Sequence of chain 1.B:
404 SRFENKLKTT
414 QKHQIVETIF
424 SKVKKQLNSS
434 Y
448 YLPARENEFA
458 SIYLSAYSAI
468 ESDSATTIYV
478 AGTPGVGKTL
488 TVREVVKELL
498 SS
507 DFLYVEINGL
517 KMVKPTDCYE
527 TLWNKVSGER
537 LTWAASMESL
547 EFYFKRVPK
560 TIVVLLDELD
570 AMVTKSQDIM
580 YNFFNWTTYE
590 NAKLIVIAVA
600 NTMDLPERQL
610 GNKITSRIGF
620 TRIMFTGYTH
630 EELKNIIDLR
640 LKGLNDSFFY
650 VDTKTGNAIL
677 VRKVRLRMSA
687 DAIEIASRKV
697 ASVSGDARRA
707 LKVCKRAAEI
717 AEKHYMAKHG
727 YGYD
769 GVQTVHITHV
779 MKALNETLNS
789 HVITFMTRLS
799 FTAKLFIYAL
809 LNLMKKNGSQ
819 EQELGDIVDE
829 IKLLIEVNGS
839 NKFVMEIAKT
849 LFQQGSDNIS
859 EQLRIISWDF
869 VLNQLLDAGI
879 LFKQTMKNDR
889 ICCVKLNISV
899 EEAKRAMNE

Binding-site contacts:
Ligand atom C3' contacts residue GLY113 of chain 1.A at 3.7 Å.
Ligand atom O5' contacts residue GLY111 of chain 1.A at 3.5 Å (h-bond).
Ligand atom O3A contacts residue THR112 of chain 1.A at 3.8 Å.
Ligand atom C5' contacts residue LYS333 of chain 1.A at 3.4 Å.
Ligand atom PB contacts residue THR115 of chain 1.A at 3.2 Å.
Ligand atom O2' contacts residue ALA116 of chain 1.A at 3.9 Å.
Ligand atom O3' contacts residue ALA116 of chain 1.A at 3.4 Å.
Ligand atom C8 contacts residue GLY113 of chain 1.A at 3.7 Å.
Ligand atom S1G contacts residue THR115 of chain 1.A at 2.6 Å (h-bond).
Ligand atom O1B contacts residue GLY113 of chain 1.A at 3.0 Å.
Ligand atom PB contacts residue LYS114 of chain 1.A at 3.5 Å.
Ligand atom O3B contacts residue GLY113 of chain 1.A at 3.9 Å.
Ligand atom O3B contacts residue THR115 of chain 1.A at 3.2 Å (h-bond).
Ligand atom PG contacts residue THR115 of chain 1.A at 3.7 Å.
Ligand atom O2B contacts residue THR115 of chain 1.A at 2.5 Å (h-bond).
Ligand atom O3A contacts residue GLY111 of chain 1.A at 3.2 Å.
Ligand atom O3A contacts residue GLY113 of chain 1.A at 3.5 Å (h-bond).
Ligand atom C4' contacts residue LYS333 of chain 1.A at 3.5 Å.
Ligand atom C2' contacts residue ALA116 of chain 1.A at 3.7 Å (hydrophobic).
Ligand atom O1B contacts residue LYS114 of chain 1.A at 3.0 Å (salt-bridge).
Ligand atom PG contacts residue GLY111 of chain 1.A at 3.5 Å.
Ligand atom O2G contacts residue LYS114 of chain 1.A at 3.4 Å.
Ligand atom N6 contacts residue TYR291 of chain 1.A at 3.7 Å.
Ligand atom O2G contacts residue GLY111 of chain 1.A at 3.8 Å.
Ligand atom O2B contacts residue ARG616 of chain 1.B at 3.3 Å (salt-bridge).
Ligand atom O1A contacts residue LYS333 of chain 1.A at 3.5 Å (salt-bridge).
Ligand atom C5' contacts residue ASP330 of chain 1.A at 3.7 Å.
Ligand atom O1B contacts residue THR115 of chain 1.A at 2.8 Å (h-bond).
Ligand atom N1 contacts residue THR82 of chain 1.A at 3.6 Å.
Ligand atom C6 contacts residue ILE299 of chain 1.A at 3.8 Å (hydrophobic).
Ligand atom O3G contacts residue GLY111 of chain 1.A at 2.5 Å (h-bond).
Ligand atom N6 contacts residue ILE299 of chain 1.A at 3.5 Å.
Ligand atom O1A contacts residue SER615 of chain 1.B at 3.2 Å (h-bond).
Ligand atom O2G contacts residue PRO109 of chain 1.A at 3.4 Å (h-bond).
Ligand atom N1 contacts residue ILE299 of chain 1.A at 3.5 Å.
Ligand atom O5' contacts residue GLY113 of chain 1.A at 3.2 Å (h-bond).
Ligand atom O3B contacts residue LYS114 of chain 1.A at 3.0 Å (salt-bridge).
Ligand atom O2G contacts residue PRO110 of chain 1.A at 3.4 Å.
Ligand atom O1B contacts residue ALA116 of chain 1.A at 3.6 Å (h-bond).
Ligand atom O3G contacts residue PRO110 of chain 1.A at 3.3 Å.

Sequence of chain 1.A:
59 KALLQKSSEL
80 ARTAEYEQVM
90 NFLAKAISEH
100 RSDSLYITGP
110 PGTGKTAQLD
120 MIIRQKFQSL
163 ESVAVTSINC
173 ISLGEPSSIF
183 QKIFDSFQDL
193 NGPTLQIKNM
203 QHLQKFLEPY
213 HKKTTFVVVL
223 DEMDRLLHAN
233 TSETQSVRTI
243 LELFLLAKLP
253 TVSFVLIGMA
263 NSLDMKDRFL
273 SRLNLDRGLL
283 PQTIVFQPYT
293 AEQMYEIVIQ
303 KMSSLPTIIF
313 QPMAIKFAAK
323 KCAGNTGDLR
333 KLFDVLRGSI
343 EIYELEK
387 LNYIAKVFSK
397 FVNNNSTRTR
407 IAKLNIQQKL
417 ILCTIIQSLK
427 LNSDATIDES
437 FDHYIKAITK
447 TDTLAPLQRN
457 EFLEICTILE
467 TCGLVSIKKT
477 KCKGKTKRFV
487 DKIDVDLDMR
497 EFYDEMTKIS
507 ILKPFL

A small-molecule ligand and the protein it binds are described below.
Small molecule (SMILES): Nc1ncnc2c1ncn2[C@@H]1O[C@H](COP(=O)(O)OP(=O)(O)OP(O)(O)=S)[C@@H](O)[C@H]1O